The protein below binds the small molecule below.
Small molecule (SMILES): CC1=C(/C=C/C(C)=C/C=C/C(C)=C/CO)C(C)(C)CCC1

Sequence of chain 1.A:
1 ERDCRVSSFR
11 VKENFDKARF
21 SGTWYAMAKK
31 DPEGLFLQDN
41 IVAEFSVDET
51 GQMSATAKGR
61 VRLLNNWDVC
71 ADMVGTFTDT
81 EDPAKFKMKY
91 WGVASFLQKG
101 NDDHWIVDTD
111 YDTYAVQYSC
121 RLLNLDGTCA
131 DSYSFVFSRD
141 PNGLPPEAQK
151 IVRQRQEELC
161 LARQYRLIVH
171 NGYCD

Binding-site contacts:
Ligand atom C3 contacts residue PHE77 of chain 1.A at 4.0 Å (hydrophobic).
Ligand atom C18 contacts residue GLY75 of chain 1.A at 3.8 Å.
Ligand atom C8 contacts residue LEU37 of chain 1.A at 3.9 Å (hydrophobic).
Ligand atom C11 contacts residue LEU37 of chain 1.A at 3.8 Å (hydrophobic).
Ligand atom C2 contacts residue HIS104 of chain 1.A at 4.0 Å.
Ligand atom C2 contacts residue PHE45 of chain 1.A at 4.1 Å (hydrophobic).
Ligand atom C18 contacts residue MET88 of chain 1.A at 3.5 Å (hydrophobic).
Ligand atom C10 contacts residue MET73 of chain 1.A at 3.9 Å (hydrophobic).
Ligand atom C18 contacts residue TYR90 of chain 1.A at 3.7 Å (hydrophobic).
Ligand atom C4 contacts residue ALA57 of chain 1.A at 3.6 Å (hydrophobic).
Ligand atom C7 contacts residue MET88 of chain 1.A at 3.7 Å (hydrophobic).
Ligand atom C20 contacts residue LEU35 of chain 1.A at 3.9 Å (hydrophobic).
Ligand atom O1 contacts residue LEU35 of chain 1.A at 4.2 Å.
Ligand atom C15 contacts residue VAL61 of chain 1.A at 3.4 Å (hydrophobic).
Ligand atom C11 contacts residue MET73 of chain 1.A at 4.2 Å (hydrophobic).
Ligand atom C16 contacts residue MET88 of chain 1.A at 4.1 Å (hydrophobic).
Ligand atom C16 contacts residue HIS104 of chain 1.A at 4.0 Å.
Ligand atom C6 contacts residue MET88 of chain 1.A at 3.8 Å (hydrophobic).
Ligand atom C19 contacts residue PHE36 of chain 1.A at 3.4 Å (hydrophobic).
Ligand atom C16 contacts residue PHE135 of chain 1.A at 3.8 Å (hydrophobic).
Ligand atom C3 contacts residue PHE45 of chain 1.A at 3.8 Å (hydrophobic).
Ligand atom C20 contacts residue GLN98 of chain 1.A at 3.5 Å.
Ligand atom C17 contacts residue PHE135 of chain 1.A at 3.6 Å (hydrophobic).
Ligand atom C13 contacts residue GLN98 of chain 1.A at 3.8 Å.
Ligand atom C10 contacts residue LEU37 of chain 1.A at 3.5 Å (hydrophobic).
Ligand atom C11 contacts residue GLN98 of chain 1.A at 4.2 Å.
Ligand atom C14 contacts residue GLN98 of chain 1.A at 4.1 Å.
Ligand atom C20 contacts residue PHE36 of chain 1.A at 3.4 Å (hydrophobic).
Ligand atom C12 contacts residue MET73 of chain 1.A at 3.9 Å (hydrophobic).
Ligand atom C20 contacts residue LEU37 of chain 1.A at 3.9 Å (hydrophobic).
Ligand atom C19 contacts residue TYR90 of chain 1.A at 4.3 Å (hydrophobic).
Ligand atom C5 contacts residue MET88 of chain 1.A at 3.8 Å (hydrophobic).
Ligand atom C5 contacts residue ALA57 of chain 1.A at 4.0 Å (hydrophobic).
Ligand atom C14 contacts residue VAL61 of chain 1.A at 4.0 Å (hydrophobic).
Ligand atom C9 contacts residue LEU37 of chain 1.A at 3.9 Å (hydrophobic).
Ligand atom C12 contacts residue LEU37 of chain 1.A at 3.8 Å (hydrophobic).
Ligand atom C18 contacts residue VAL74 of chain 1.A at 4.2 Å (hydrophobic).
Ligand atom O1 contacts residue LEU97 of chain 1.A at 4.0 Å.
Ligand atom C3 contacts residue MET88 of chain 1.A at 4.0 Å (hydrophobic).
Ligand atom O1 contacts residue GLN98 of chain 1.A at 3.5 Å (h-bond).